Sequence of chain 1.B:
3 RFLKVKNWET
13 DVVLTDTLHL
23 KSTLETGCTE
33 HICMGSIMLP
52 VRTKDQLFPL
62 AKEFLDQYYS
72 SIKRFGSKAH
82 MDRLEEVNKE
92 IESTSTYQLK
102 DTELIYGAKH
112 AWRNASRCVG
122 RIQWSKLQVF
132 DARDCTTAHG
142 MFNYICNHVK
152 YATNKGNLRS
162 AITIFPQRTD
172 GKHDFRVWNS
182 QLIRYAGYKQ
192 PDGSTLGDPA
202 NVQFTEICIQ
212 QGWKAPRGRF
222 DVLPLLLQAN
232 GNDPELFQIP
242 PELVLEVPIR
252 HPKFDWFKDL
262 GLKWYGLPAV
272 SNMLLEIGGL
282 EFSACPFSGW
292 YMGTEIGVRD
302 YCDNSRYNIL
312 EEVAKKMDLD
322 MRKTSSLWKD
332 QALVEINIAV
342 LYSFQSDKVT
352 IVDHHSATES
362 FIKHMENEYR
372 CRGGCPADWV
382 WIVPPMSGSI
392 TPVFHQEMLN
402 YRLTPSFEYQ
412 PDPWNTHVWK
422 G

Sequence of chain 1.A:
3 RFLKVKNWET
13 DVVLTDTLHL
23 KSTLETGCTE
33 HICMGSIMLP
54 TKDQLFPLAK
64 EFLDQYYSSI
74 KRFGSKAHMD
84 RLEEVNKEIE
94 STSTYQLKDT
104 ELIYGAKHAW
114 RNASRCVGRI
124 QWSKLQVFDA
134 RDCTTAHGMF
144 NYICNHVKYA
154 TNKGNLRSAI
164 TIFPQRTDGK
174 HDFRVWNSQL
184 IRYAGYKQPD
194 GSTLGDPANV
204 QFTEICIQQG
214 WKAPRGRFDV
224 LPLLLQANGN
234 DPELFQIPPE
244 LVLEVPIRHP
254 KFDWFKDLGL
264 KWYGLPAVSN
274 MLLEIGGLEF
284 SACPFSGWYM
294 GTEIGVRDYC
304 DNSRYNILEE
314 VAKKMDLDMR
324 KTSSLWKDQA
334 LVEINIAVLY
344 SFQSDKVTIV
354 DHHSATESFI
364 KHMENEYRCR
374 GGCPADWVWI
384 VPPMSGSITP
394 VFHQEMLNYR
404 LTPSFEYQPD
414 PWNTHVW

Binding-site contacts:
Ligand atom N27 contacts residue GLU296 of chain 1.A at 2.6 Å (salt-bridge).
Ligand atom C36 contacts residue GLU296 of chain 1.A at 3.4 Å.
Ligand atom C22 contacts residue SER289 of chain 1.A at 3.5 Å.
Ligand atom N26 contacts residue PRO269 of chain 1.A at 3.7 Å.
Ligand atom C25 contacts residue PRO269 of chain 1.A at 3.8 Å (hydrophobic).
Ligand atom C26 contacts residue GLU296 of chain 1.A at 3.5 Å.
Ligand atom C19 contacts residue HEM1 of chain 1.C at 3.8 Å.
Ligand atom S21 contacts residue HEM1 of chain 1.C at 3.3 Å.
Ligand atom C14 contacts residue TYR410 of chain 1.A at 3.7 Å (hydrophobic).
Ligand atom C23 contacts residue PHE288 of chain 1.A at 3.6 Å (hydrophobic).
Ligand atom C35 contacts residue HEM1 of chain 1.C at 3.7 Å.
Ligand atom C26 contacts residue PRO269 of chain 1.A at 3.8 Å (hydrophobic).
Ligand atom C05 contacts residue TRP10 of chain 1.B at 3.7 Å (hydrophobic).
Ligand atom N18 contacts residue HEM1 of chain 1.C at 2.9 Å (h-bond).
Ligand atom C33 contacts residue HEM1 of chain 1.C at 3.8 Å.
Ligand atom C37 contacts residue VAL271 of chain 1.A at 3.7 Å (hydrophobic).
Ligand atom N07 contacts residue TRP10 of chain 1.B at 3.4 Å.
Ligand atom C38 contacts residue HEM1 of chain 1.C at 3.5 Å.
Ligand atom C17 contacts residue HEM1 of chain 1.C at 3.7 Å.
Ligand atom C24 contacts residue VAL271 of chain 1.A at 3.5 Å (hydrophobic).
Ligand atom C31 contacts residue HEM1 of chain 1.C at 3.7 Å.
Ligand atom C22 contacts residue PHE288 of chain 1.A at 3.8 Å (hydrophobic).
Ligand atom C24 contacts residue PRO269 of chain 1.A at 3.7 Å (hydrophobic).
Ligand atom S21 contacts residue GLY290 of chain 1.A at 3.8 Å.
Ligand atom C22 contacts residue GLY290 of chain 1.A at 3.2 Å.
Ligand atom C34 contacts residue VAL271 of chain 1.A at 3.3 Å (hydrophobic).
Ligand atom C23 contacts residue PRO269 of chain 1.A at 3.5 Å (hydrophobic).
Ligand atom C32 contacts residue HEM1 of chain 1.C at 3.5 Å.
Ligand atom C13 contacts residue TYR410 of chain 1.A at 3.7 Å (hydrophobic).
Ligand atom C22 contacts residue HEM1 of chain 1.C at 3.6 Å.
Ligand atom C20 contacts residue HEM1 of chain 1.C at 3.5 Å.
Ligand atom C23 contacts residue VAL271 of chain 1.A at 3.6 Å (hydrophobic).
Ligand atom C37 contacts residue HEM1 of chain 1.C at 3.6 Å.
Ligand atom N26 contacts residue TRP291 of chain 1.A at 3.0 Å (h-bond).
Ligand atom C06 contacts residue TRP10 of chain 1.B at 3.5 Å (hydrophobic).
Ligand atom C20 contacts residue ASN273 of chain 1.A at 3.4 Å.
Ligand atom N26 contacts residue GLU296 of chain 1.A at 2.8 Å (salt-bridge).
Ligand atom C33 contacts residue VAL271 of chain 1.A at 3.4 Å (hydrophobic).
Ligand atom C14 contacts residue HEM1 of chain 1.C at 3.2 Å.
Ligand atom C31 contacts residue GLU296 of chain 1.A at 3.3 Å.

The protein below binds the small molecule below.
Small molecule (SMILES): [H]/N=C(/Nc1ccc(CCN(CC)Cc2cccc(N/C(=N/[H])c3cccs3)c2)cc1)c1cccs1